Sequence of chain 1.B:
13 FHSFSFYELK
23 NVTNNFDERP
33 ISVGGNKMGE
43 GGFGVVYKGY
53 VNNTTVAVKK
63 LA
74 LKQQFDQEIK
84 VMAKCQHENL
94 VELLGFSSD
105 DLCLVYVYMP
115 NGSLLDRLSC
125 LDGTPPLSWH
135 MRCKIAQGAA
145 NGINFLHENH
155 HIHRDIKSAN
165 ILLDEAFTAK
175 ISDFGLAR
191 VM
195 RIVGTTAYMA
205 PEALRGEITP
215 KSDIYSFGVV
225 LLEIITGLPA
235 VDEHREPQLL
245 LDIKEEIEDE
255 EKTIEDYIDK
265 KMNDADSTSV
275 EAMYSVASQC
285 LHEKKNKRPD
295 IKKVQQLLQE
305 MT

Binding-site contacts:
Ligand atom C7 contacts residue MET113 of chain 1.B at 3.7 Å (hydrophobic).
Ligand atom N22 contacts residue GLY116 of chain 1.B at 3.8 Å.
Ligand atom C14 contacts residue GLY116 of chain 1.B at 3.7 Å.
Ligand atom C4 contacts residue MET40 of chain 1.B at 3.6 Å (hydrophobic).
Ligand atom C4 contacts residue GLY116 of chain 1.B at 3.5 Å.
Ligand atom O30 contacts residue VAL48 of chain 1.B at 3.7 Å.
Ligand atom C12 contacts residue GLY41 of chain 1.B at 3.7 Å.
Ligand atom C19 contacts residue SER117 of chain 1.B at 3.8 Å.
Ligand atom C9 contacts residue LEU166 of chain 1.B at 3.5 Å (hydrophobic).
Ligand atom N29 contacts residue VAL48 of chain 1.B at 3.7 Å.
Ligand atom C2 contacts residue TYR112 of chain 1.B at 3.6 Å (hydrophobic).
Ligand atom C1 contacts residue GLY116 of chain 1.B at 3.6 Å.
Ligand atom C8 contacts residue VAL111 of chain 1.B at 3.4 Å (hydrophobic).
Ligand atom N23 contacts residue MET113 of chain 1.B at 3.1 Å (h-bond).
Ligand atom C4 contacts residue MET113 of chain 1.B at 3.2 Å (hydrophobic).
Ligand atom C8 contacts residue MET113 of chain 1.B at 3.7 Å (hydrophobic).
Ligand atom C11 contacts residue GLY41 of chain 1.B at 3.7 Å.
Ligand atom C5 contacts residue LEU166 of chain 1.B at 3.7 Å (hydrophobic).
Ligand atom C9 contacts residue TYR110 of chain 1.B at 3.6 Å (hydrophobic).
Ligand atom C8 contacts residue ALA59 of chain 1.B at 3.5 Å (hydrophobic).
Ligand atom C11 contacts residue MET40 of chain 1.B at 3.7 Å (hydrophobic).
Ligand atom C16 contacts residue ARG121 of chain 1.B at 3.8 Å.
Ligand atom C2 contacts residue MET113 of chain 1.B at 3.1 Å (hydrophobic).
Ligand atom C1 contacts residue MET40 of chain 1.B at 3.7 Å (hydrophobic).
Ligand atom N26 contacts residue LEU166 of chain 1.B at 3.3 Å.
Ligand atom C20 contacts residue TYR110 of chain 1.B at 3.5 Å (hydrophobic).
Ligand atom C8 contacts residue LEU166 of chain 1.B at 3.7 Å (hydrophobic).
Ligand atom C3 contacts residue LEU166 of chain 1.B at 3.5 Å (hydrophobic).
Ligand atom N24 contacts residue MET40 of chain 1.B at 3.7 Å.
Ligand atom C2 contacts residue GLY116 of chain 1.B at 3.5 Å.
Ligand atom N28 contacts residue MET113 of chain 1.B at 2.9 Å (h-bond).
Ligand atom C14 contacts residue PRO114 of chain 1.B at 3.2 Å (hydrophobic).
Ligand atom C7 contacts residue MET40 of chain 1.B at 3.7 Å (hydrophobic).
Ligand atom N23 contacts residue ALA59 of chain 1.B at 3.6 Å.
Ligand atom C10 contacts residue LEU166 of chain 1.B at 3.3 Å (hydrophobic).
Ligand atom N28 contacts residue MET40 of chain 1.B at 3.8 Å.
Ligand atom C6 contacts residue VAL48 of chain 1.B at 3.8 Å (hydrophobic).
Ligand atom N28 contacts residue TYR112 of chain 1.B at 3.7 Å.
Ligand atom C5 contacts residue ALA59 of chain 1.B at 3.5 Å (hydrophobic).
Ligand atom C21 contacts residue THR128 of chain 1.B at 3.7 Å.

A small-molecule ligand and the protein it binds are described below.
Small molecule (SMILES): CN1CCC(n2cc(Nc3nc(NC4(C)CC4)c4c(=O)n(C)ccc4n3)cn2)CC1